Sequence of chain 1.F:
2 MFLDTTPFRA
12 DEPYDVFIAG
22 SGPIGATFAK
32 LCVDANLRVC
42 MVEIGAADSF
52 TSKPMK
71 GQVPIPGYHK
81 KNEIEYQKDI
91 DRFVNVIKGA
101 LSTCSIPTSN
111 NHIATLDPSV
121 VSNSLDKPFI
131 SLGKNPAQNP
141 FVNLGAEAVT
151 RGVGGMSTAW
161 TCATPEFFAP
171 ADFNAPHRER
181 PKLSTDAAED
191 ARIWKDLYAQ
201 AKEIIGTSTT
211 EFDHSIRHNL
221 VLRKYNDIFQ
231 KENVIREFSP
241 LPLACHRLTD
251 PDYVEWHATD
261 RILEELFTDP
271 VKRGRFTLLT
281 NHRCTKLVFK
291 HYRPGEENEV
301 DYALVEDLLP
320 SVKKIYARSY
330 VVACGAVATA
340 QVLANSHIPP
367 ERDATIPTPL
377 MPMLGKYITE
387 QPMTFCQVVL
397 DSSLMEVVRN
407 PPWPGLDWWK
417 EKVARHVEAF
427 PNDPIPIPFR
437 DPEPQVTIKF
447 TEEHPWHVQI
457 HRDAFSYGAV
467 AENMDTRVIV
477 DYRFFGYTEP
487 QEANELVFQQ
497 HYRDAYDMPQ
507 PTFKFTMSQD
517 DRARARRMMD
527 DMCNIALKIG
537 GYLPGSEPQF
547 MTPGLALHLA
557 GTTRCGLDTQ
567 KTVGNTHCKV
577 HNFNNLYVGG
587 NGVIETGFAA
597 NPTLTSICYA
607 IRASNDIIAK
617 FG

This protein binds this small molecule.
Small molecule (SMILES): OC[C@H]1O[C@@H](O)[C@H](O)[C@@H](F)[C@@H]1O

Binding-site contacts:
Ligand atom C3 contacts residue GLN455 of chain 1.F at 4.0 Å.
Ligand atom C3 contacts residue ASN597 of chain 1.F at 3.9 Å.
Ligand atom F3 contacts residue FAD1 of chain 1.S at 3.0 Å.
Ligand atom F3 contacts residue ASN597 of chain 1.F at 3.4 Å.
Ligand atom C2 contacts residue ASN597 of chain 1.F at 4.0 Å.
Ligand atom C4 contacts residue ASP459 of chain 1.F at 3.2 Å.
Ligand atom C3 contacts residue ASP459 of chain 1.F at 4.3 Å.
Ligand atom C5 contacts residue ASP459 of chain 1.F at 4.1 Å.
Ligand atom O2 contacts residue FAD1 of chain 1.S at 3.1 Å.
Ligand atom O1 contacts residue LEU553 of chain 1.F at 4.3 Å.
Ligand atom C6 contacts residue TYR463 of chain 1.F at 3.1 Å (hydrophobic).
Ligand atom C4 contacts residue THR161 of chain 1.F at 3.9 Å.
Ligand atom C1 contacts residue HIS554 of chain 1.F at 3.7 Å.
Ligand atom O4 contacts residue ASP459 of chain 1.F at 2.9 Å (salt-bridge).
Ligand atom O5 contacts residue ALA552 of chain 1.F at 4.0 Å.
Ligand atom C1 contacts residue FAD1 of chain 1.S at 4.1 Å.
Ligand atom O6 contacts residue PHE461 of chain 1.F at 3.4 Å.
Ligand atom O1 contacts residue FAD1 of chain 1.S at 3.8 Å.
Ligand atom O4 contacts residue HIS457 of chain 1.F at 4.0 Å.
Ligand atom C1 contacts residue ALA552 of chain 1.F at 3.2 Å (hydrophobic).
Ligand atom C6 contacts residue ASP459 of chain 1.F at 3.8 Å.
Ligand atom O1 contacts residue HIS554 of chain 1.F at 3.3 Å (h-bond).
Ligand atom C5 contacts residue TYR463 of chain 1.F at 4.1 Å (hydrophobic).
Ligand atom O2 contacts residue ASN597 of chain 1.F at 3.1 Å (h-bond).
Ligand atom O4 contacts residue GLN455 of chain 1.F at 3.6 Å.
Ligand atom O4 contacts residue PHE481 of chain 1.F at 3.8 Å.
Ligand atom F3 contacts residue THR161 of chain 1.F at 3.5 Å.
Ligand atom O6 contacts residue TYR463 of chain 1.F at 2.4 Å (h-bond).
Ligand atom O4 contacts residue ARG479 of chain 1.F at 3.2 Å.
Ligand atom C3 contacts residue PHE481 of chain 1.F at 4.0 Å (hydrophobic).
Ligand atom O5 contacts residue FAD1 of chain 1.S at 4.1 Å.
Ligand atom C2 contacts residue FAD1 of chain 1.S at 3.2 Å.
Ligand atom C2 contacts residue HIS554 of chain 1.F at 3.7 Å.
Ligand atom O2 contacts residue HIS554 of chain 1.F at 2.7 Å (h-bond).
Ligand atom C6 contacts residue ARG479 of chain 1.F at 4.1 Å.
Ligand atom F3 contacts residue ASP459 of chain 1.F at 4.1 Å.
Ligand atom C6 contacts residue PHE461 of chain 1.F at 3.8 Å (hydrophobic).
Ligand atom F3 contacts residue GLN455 of chain 1.F at 3.6 Å.
Ligand atom C3 contacts residue FAD1 of chain 1.S at 4.0 Å.
Ligand atom O1 contacts residue ALA552 of chain 1.F at 2.3 Å (h-bond).